Sequence of chain 1.B:
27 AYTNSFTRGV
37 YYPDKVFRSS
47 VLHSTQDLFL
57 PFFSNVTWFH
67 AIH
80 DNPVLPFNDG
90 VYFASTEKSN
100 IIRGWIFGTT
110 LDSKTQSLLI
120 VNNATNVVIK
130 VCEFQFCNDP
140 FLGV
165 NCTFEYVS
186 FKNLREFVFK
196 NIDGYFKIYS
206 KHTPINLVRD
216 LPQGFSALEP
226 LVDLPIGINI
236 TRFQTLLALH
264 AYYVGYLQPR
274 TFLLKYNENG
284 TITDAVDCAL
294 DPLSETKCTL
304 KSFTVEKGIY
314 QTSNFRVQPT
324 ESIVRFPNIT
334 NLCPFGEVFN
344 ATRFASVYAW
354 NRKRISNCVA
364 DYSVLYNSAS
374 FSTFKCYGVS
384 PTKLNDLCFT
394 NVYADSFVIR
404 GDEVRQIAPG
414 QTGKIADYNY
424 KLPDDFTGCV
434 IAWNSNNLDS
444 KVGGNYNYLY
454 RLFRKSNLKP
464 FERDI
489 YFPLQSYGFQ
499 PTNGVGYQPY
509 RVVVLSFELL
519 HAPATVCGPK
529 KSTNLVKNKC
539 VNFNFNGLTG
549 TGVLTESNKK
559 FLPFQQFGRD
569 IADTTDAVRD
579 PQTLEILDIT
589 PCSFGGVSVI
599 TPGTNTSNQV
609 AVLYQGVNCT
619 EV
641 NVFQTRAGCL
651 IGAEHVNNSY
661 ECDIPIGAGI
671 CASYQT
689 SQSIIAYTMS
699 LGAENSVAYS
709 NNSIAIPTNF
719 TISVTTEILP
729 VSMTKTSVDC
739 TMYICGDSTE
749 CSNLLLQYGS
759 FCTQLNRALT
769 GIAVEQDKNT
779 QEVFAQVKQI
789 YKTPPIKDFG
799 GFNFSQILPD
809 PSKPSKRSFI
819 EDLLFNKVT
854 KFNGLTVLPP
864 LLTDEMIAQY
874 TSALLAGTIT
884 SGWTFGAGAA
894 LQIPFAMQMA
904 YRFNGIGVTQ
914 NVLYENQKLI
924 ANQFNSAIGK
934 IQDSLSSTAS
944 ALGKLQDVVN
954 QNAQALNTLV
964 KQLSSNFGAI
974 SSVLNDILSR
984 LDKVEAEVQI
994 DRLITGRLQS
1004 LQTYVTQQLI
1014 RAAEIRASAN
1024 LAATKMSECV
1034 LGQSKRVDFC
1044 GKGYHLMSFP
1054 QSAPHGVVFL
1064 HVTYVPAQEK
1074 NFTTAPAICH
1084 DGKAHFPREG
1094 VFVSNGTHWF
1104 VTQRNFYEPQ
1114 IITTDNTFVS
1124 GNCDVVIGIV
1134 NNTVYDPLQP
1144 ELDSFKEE

A protein and the small-molecule ligand that binds it are described below.
Small molecule (SMILES): CC(=O)N[C@@H]1[C@@H](O)[C@H](O)[C@@H](CO)O[C@H]1O

Sequence of chain 1.C:
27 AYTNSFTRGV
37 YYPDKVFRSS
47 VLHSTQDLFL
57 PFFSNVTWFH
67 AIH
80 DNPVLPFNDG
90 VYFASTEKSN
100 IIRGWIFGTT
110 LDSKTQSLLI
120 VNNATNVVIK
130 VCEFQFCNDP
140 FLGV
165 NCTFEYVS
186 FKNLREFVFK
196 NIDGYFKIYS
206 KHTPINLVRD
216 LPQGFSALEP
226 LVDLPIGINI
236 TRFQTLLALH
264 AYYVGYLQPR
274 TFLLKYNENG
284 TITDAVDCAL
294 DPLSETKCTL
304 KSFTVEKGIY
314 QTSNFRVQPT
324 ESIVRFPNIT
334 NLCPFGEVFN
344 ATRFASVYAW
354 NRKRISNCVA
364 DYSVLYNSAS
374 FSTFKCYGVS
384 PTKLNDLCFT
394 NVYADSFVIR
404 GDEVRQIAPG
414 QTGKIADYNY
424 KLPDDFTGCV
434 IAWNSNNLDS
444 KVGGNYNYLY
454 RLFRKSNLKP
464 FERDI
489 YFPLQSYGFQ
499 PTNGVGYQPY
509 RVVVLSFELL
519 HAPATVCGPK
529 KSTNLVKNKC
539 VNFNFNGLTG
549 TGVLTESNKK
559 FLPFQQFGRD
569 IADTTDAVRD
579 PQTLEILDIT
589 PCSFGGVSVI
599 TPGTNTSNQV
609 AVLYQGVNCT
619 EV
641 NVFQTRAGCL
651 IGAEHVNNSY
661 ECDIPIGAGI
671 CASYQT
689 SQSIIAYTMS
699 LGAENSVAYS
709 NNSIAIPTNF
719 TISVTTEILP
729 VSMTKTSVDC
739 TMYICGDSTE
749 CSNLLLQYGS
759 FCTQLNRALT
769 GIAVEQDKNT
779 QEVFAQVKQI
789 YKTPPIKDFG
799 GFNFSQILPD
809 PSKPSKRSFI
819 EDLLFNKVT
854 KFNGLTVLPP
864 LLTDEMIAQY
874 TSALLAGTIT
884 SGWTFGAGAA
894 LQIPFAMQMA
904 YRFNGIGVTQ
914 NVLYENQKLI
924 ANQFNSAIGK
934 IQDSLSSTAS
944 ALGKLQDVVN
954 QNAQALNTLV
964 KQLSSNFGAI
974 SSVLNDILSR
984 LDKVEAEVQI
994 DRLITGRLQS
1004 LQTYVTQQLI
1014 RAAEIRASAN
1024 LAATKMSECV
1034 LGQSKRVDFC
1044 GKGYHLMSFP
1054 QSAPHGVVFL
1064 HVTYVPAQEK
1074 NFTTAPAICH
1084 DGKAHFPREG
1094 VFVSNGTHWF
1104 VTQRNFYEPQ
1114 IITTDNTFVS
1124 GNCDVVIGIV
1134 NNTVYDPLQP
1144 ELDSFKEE

Binding-site contacts:
Ligand atom C1 contacts residue ASP796 of chain 1.B at 3.8 Å.
Ligand atom N2 contacts residue ASN709 of chain 1.C at 2.9 Å (h-bond).
Ligand atom C8 contacts residue GLY1131 of chain 1.C at 4.0 Å.
Ligand atom C3 contacts residue ASN709 of chain 1.C at 3.8 Å.
Ligand atom O7 contacts residue ASP796 of chain 1.B at 4.3 Å.
Ligand atom O5 contacts residue ASN709 of chain 1.C at 2.4 Å (h-bond).
Ligand atom C1 contacts residue ASN709 of chain 1.C at 1.4 Å.
Ligand atom C7 contacts residue ASN709 of chain 1.C at 2.9 Å.
Ligand atom C8 contacts residue ASN709 of chain 1.C at 4.2 Å.
Ligand atom O7 contacts residue ASN709 of chain 1.C at 2.5 Å (h-bond).
Ligand atom O5 contacts residue ASP796 of chain 1.B at 3.6 Å (salt-bridge).
Ligand atom C2 contacts residue ASN709 of chain 1.C at 2.4 Å.
Ligand atom C4 contacts residue ASN709 of chain 1.C at 4.2 Å.
Ligand atom C5 contacts residue ASN709 of chain 1.C at 3.7 Å.